A protein and the small-molecule ligand that binds it are described below.
Small molecule (SMILES): Nc1ncc(OCC2CCCC2)cn1

Binding-site contacts:
Ligand atom N6 contacts residue ILE246 of chain 1.C at 4.0 Å.
Ligand atom C14 contacts residue PHE250 of chain 1.C at 3.8 Å (hydrophobic).
Ligand atom N6 contacts residue PHE283 of chain 1.C at 3.6 Å.
Ligand atom N12 contacts residue VAL232 of chain 1.C at 3.8 Å.
Ligand atom C13 contacts residue ILE265 of chain 1.C at 4.1 Å (hydrophobic).
Ligand atom C8 contacts residue PHE250 of chain 1.C at 4.3 Å (hydrophobic).
Ligand atom O2 contacts residue PHE250 of chain 1.C at 3.7 Å.
Ligand atom C3 contacts residue LEU229 of chain 1.C at 4.1 Å (hydrophobic).
Ligand atom C13 contacts residue MET267 of chain 1.C at 4.2 Å (hydrophobic).
Ligand atom C8 contacts residue PHE283 of chain 1.C at 4.2 Å (hydrophobic).
Ligand atom N12 contacts residue GLN280 of chain 1.C at 2.9 Å (h-bond).
Ligand atom N12 contacts residue ILE246 of chain 1.C at 3.9 Å.
Ligand atom C11 contacts residue PHE250 of chain 1.C at 3.8 Å (hydrophobic).
Ligand atom C8 contacts residue LEU189 of chain 1.C at 4.2 Å (hydrophobic).
Ligand atom C9 contacts residue ILE246 of chain 1.C at 4.1 Å (hydrophobic).
Ligand atom N12 contacts residue SER231 of chain 1.C at 4.2 Å.
Ligand atom N6 contacts residue VAL232 of chain 1.C at 4.5 Å.
Ligand atom C4 contacts residue MET267 of chain 1.C at 4.2 Å (hydrophobic).
Ligand atom N7 contacts residue PHE250 of chain 1.C at 4.5 Å.
Ligand atom C4 contacts residue PHE283 of chain 1.C at 3.7 Å (hydrophobic).
Ligand atom C1 contacts residue PHE283 of chain 1.C at 3.4 Å (hydrophobic).
Ligand atom C4 contacts residue PHE250 of chain 1.C at 3.9 Å (hydrophobic).
Ligand atom C8 contacts residue MET267 of chain 1.C at 4.5 Å (hydrophobic).
Ligand atom C10 contacts residue MET267 of chain 1.C at 4.1 Å (hydrophobic).
Ligand atom C3 contacts residue PHE283 of chain 1.C at 3.5 Å (hydrophobic).
Ligand atom O2 contacts residue PHE283 of chain 1.C at 3.5 Å.
Ligand atom C5 contacts residue PHE250 of chain 1.C at 3.6 Å (hydrophobic).
Ligand atom N7 contacts residue GLN280 of chain 1.C at 3.0 Å (h-bond).
Ligand atom C5 contacts residue PHE283 of chain 1.C at 3.7 Å (hydrophobic).
Ligand atom N7 contacts residue ILE246 of chain 1.C at 4.5 Å.
Ligand atom C9 contacts residue GLN280 of chain 1.C at 3.8 Å.
Ligand atom C9 contacts residue PHE283 of chain 1.C at 3.7 Å (hydrophobic).
Ligand atom C4 contacts residue GLN280 of chain 1.C at 3.9 Å.
Ligand atom N7 contacts residue PHE283 of chain 1.C at 3.7 Å.
Ligand atom N12 contacts residue PHE283 of chain 1.C at 4.3 Å.
Ligand atom C1 contacts residue PHE250 of chain 1.C at 3.9 Å (hydrophobic).
Ligand atom C9 contacts residue VAL232 of chain 1.C at 4.5 Å (hydrophobic).
Ligand atom C5 contacts residue MET267 of chain 1.C at 3.7 Å (hydrophobic).

Sequence of chain 1.C:
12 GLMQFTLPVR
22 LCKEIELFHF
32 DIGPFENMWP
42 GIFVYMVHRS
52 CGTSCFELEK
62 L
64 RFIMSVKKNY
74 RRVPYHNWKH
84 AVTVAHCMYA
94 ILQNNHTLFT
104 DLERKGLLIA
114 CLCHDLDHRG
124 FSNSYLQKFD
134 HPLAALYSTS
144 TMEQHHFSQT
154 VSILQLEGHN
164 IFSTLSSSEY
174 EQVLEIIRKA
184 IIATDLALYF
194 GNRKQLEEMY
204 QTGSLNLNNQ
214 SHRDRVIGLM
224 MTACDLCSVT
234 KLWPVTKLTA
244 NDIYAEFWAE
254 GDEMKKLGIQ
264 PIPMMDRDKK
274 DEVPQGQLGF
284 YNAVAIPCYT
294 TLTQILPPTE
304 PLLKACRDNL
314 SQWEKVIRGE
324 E